Binding-site contacts:
Ligand atom C8 contacts residue GLU84 of chain 1.B at 4.0 Å.
Ligand atom O3 contacts residue GLN64 of chain 1.E at 3.9 Å.
Ligand atom O5 contacts residue ASN67 of chain 1.B at 2.2 Å (h-bond).
Ligand atom C3 contacts residue GLN67 of chain 1.E at 4.0 Å.
Ligand atom C4 contacts residue GLN67 of chain 1.E at 3.6 Å.
Ligand atom C2 contacts residue GLN67 of chain 1.E at 3.1 Å.
Ligand atom C1 contacts residue GLN67 of chain 1.E at 3.5 Å.
Ligand atom C2 contacts residue ASN67 of chain 1.B at 2.7 Å.
Ligand atom C4 contacts residue ASN67 of chain 1.B at 4.2 Å.
Ligand atom O5 contacts residue GLN67 of chain 1.E at 3.2 Å (h-bond).
Ligand atom N2 contacts residue GLN64 of chain 1.E at 3.8 Å.
Ligand atom C3 contacts residue ASN67 of chain 1.B at 3.9 Å.
Ligand atom C7 contacts residue ASN67 of chain 1.B at 4.1 Å.
Ligand atom C8 contacts residue ASN67 of chain 1.B at 4.5 Å.
Ligand atom C7 contacts residue GLN64 of chain 1.E at 4.2 Å.
Ligand atom C6 contacts residue GLN67 of chain 1.E at 4.0 Å.
Ligand atom C1 contacts residue TYR90 of chain 1.B at 4.2 Å (hydrophobic).
Ligand atom C4 contacts residue GLN64 of chain 1.E at 4.5 Å.
Ligand atom C8 contacts residue GLN64 of chain 1.E at 3.5 Å.
Ligand atom C1 contacts residue ASN67 of chain 1.B at 1.4 Å.
Ligand atom C5 contacts residue ASN67 of chain 1.B at 3.6 Å.
Ligand atom N2 contacts residue ASN67 of chain 1.B at 2.9 Å (h-bond).
Ligand atom N2 contacts residue GLN67 of chain 1.E at 3.9 Å.
Ligand atom C5 contacts residue GLN67 of chain 1.E at 3.8 Å.

Sequence of chain 1.B:
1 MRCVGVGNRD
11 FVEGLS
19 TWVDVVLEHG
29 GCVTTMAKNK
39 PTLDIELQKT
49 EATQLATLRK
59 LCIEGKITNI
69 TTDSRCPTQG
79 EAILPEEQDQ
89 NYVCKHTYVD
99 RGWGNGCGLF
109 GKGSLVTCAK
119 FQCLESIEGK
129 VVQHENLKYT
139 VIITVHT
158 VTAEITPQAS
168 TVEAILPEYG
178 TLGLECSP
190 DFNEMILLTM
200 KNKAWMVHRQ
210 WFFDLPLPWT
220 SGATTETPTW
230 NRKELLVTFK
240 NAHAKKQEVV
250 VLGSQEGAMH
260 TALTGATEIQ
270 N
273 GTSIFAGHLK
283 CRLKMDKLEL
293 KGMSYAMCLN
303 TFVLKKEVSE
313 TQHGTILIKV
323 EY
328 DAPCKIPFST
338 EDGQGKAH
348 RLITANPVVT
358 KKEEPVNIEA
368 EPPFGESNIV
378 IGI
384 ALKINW

This small molecule binds to this protein.
Small molecule (SMILES): CC(=O)N[C@@H]1[C@@H](O)[C@H](O)[C@@H](CO)O[C@H]1O

Sequence of chain 1.E:
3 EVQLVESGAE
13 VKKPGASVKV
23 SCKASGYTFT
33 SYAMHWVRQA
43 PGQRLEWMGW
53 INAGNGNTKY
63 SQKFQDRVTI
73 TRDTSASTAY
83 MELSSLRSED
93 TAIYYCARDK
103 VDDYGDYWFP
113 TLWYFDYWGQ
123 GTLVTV